Binding-site contacts:
Ligand atom C7 contacts residue PRO199 of chain 1.A at 3.9 Å (hydrophobic).
Ligand atom C8 contacts residue PHE128 of chain 1.A at 3.6 Å (hydrophobic).
Ligand atom C15 contacts residue GLN90 of chain 1.A at 3.6 Å.
Ligand atom C4 contacts residue PHE128 of chain 1.A at 3.5 Å (hydrophobic).
Ligand atom N1 contacts residue HIS117 of chain 1.A at 3.5 Å (h-bond).
Ligand atom O contacts residue PHE128 of chain 1.A at 3.7 Å.
Ligand atom O2 contacts residue THR196 of chain 1.A at 3.0 Å (h-bond).
Ligand atom O1 contacts residue TRP206 of chain 1.A at 3.9 Å.
Ligand atom N1 contacts residue HIS94 of chain 1.A at 3.4 Å (h-bond).
Ligand atom C11 contacts residue THR197 of chain 1.A at 3.5 Å.
Ligand atom O1 contacts residue HIS92 of chain 1.A at 3.4 Å.
Ligand atom O1 contacts residue HIS117 of chain 1.A at 3.4 Å (h-bond).
Ligand atom C3 contacts residue PHE128 of chain 1.A at 3.7 Å (hydrophobic).
Ligand atom C13 contacts residue HIS92 of chain 1.A at 3.8 Å.
Ligand atom S contacts residue HIS117 of chain 1.A at 4.0 Å.
Ligand atom C18 contacts residue PHE128 of chain 1.A at 4.0 Å (hydrophobic).
Ligand atom N1 contacts residue ZN1 of chain 1.B at 2.0 Å.
Ligand atom O1 contacts residue ZN1 of chain 1.B at 3.0 Å.
Ligand atom C7 contacts residue LEU195 of chain 1.A at 3.4 Å (hydrophobic).
Ligand atom C9 contacts residue GLN90 of chain 1.A at 3.7 Å.
Ligand atom C13 contacts residue LEU195 of chain 1.A at 3.9 Å (hydrophobic).
Ligand atom N1 contacts residue HIS92 of chain 1.A at 3.3 Å (h-bond).
Ligand atom C15 contacts residue LEU195 of chain 1.A at 3.9 Å (hydrophobic).
Ligand atom C14 contacts residue LEU195 of chain 1.A at 3.7 Å (hydrophobic).
Ligand atom S contacts residue THR196 of chain 1.A at 3.9 Å.
Ligand atom C12 contacts residue THR197 of chain 1.A at 3.4 Å.
Ligand atom N1 contacts residue THR196 of chain 1.A at 2.8 Å (h-bond).
Ligand atom C10 contacts residue GLN90 of chain 1.A at 3.6 Å.
Ligand atom O1 contacts residue VAL119 of chain 1.A at 3.8 Å.
Ligand atom C14 contacts residue VAL119 of chain 1.A at 3.6 Å (hydrophobic).
Ligand atom O contacts residue GLN90 of chain 1.A at 3.0 Å (h-bond).
Ligand atom O1 contacts residue VAL140 of chain 1.A at 3.8 Å.
Ligand atom C15 contacts residue VAL119 of chain 1.A at 4.0 Å (hydrophobic).
Ligand atom C9 contacts residue PHE128 of chain 1.A at 3.9 Å (hydrophobic).
Ligand atom C14 contacts residue HIS92 of chain 1.A at 4.0 Å.
Ligand atom O2 contacts residue TRP206 of chain 1.A at 3.6 Å.
Ligand atom O2 contacts residue LEU195 of chain 1.A at 3.2 Å.
Ligand atom S contacts residue ZN1 of chain 1.B at 3.1 Å.
Ligand atom S contacts residue HIS92 of chain 1.A at 3.9 Å.
Ligand atom C6 contacts residue LEU195 of chain 1.A at 4.0 Å (hydrophobic).

Sequence of chain 1.A:
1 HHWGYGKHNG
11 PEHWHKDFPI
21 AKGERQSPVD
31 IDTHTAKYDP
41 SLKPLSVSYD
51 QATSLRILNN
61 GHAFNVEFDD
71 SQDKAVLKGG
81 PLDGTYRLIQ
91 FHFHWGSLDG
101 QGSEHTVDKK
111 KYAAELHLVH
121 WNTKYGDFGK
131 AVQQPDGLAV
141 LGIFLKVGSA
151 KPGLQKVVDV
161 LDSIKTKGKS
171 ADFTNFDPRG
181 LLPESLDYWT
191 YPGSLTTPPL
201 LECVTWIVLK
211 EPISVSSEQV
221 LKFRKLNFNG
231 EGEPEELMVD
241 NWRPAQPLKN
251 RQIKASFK

The small molecule below binds the protein below.
Small molecule (SMILES): COc1cc2c(cc1OC)CN(C(=O)c1ccc(S(N)(=O)=O)cc1)CC2